The small molecule below binds the protein below.
Small molecule (SMILES): CC(=O)N[C@@H]1[C@@H](O)[C@H](O)[C@@H](CO)O[C@H]1O

Binding-site contacts:
Ligand atom C6 contacts residue ASN17 of chain 1.E at 3.8 Å.
Ligand atom O3 contacts residue GLU20 of chain 1.E at 3.9 Å.
Ligand atom C2 contacts residue GLU20 of chain 1.E at 4.0 Å.
Ligand atom C3 contacts residue GLU20 of chain 1.E at 3.8 Å.
Ligand atom O4 contacts residue GLU20 of chain 1.E at 3.8 Å.
Ligand atom C1 contacts residue GLU20 of chain 1.E at 3.1 Å.
Ligand atom C6 contacts residue GLU20 of chain 1.E at 3.2 Å.
Ligand atom C7 contacts residue ASN17 of chain 1.E at 2.9 Å.
Ligand atom N2 contacts residue ASN17 of chain 1.E at 2.7 Å (h-bond).
Ligand atom C4 contacts residue GLU20 of chain 1.E at 3.1 Å.
Ligand atom O5 contacts residue ASN17 of chain 1.E at 2.4 Å (h-bond).
Ligand atom C8 contacts residue ASN17 of chain 1.E at 4.0 Å.
Ligand atom O5 contacts residue GLU20 of chain 1.E at 3.3 Å.
Ligand atom C4 contacts residue ASN17 of chain 1.E at 4.2 Å.
Ligand atom C3 contacts residue ASN17 of chain 1.E at 3.8 Å.
Ligand atom C2 contacts residue ASN17 of chain 1.E at 2.5 Å.
Ligand atom C5 contacts residue ASN17 of chain 1.E at 3.8 Å.
Ligand atom O6 contacts residue GLU20 of chain 1.E at 2.7 Å (salt-bridge).
Ligand atom O7 contacts residue ASN17 of chain 1.E at 2.8 Å (h-bond).
Ligand atom C1 contacts residue ASN17 of chain 1.E at 1.5 Å.
Ligand atom C5 contacts residue GLU20 of chain 1.E at 3.5 Å.

Sequence of chain 1.E:
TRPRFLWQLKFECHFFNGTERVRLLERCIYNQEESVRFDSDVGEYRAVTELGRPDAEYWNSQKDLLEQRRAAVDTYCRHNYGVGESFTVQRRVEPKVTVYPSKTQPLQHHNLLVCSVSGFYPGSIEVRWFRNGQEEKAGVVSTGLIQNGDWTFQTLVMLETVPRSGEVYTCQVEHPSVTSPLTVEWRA